Binding-site contacts:
Ligand atom C8 contacts residue TYR50 of chain 43.E at 4.1 Å (hydrophobic).
Ligand atom O5 contacts residue ASN105 of chain 43.E at 2.4 Å (h-bond).
Ligand atom C3 contacts residue ASN105 of chain 43.E at 3.8 Å.
Ligand atom C7 contacts residue ASN105 of chain 43.E at 3.6 Å.
Ligand atom O7 contacts residue ASN105 of chain 43.E at 4.0 Å.
Ligand atom O5 contacts residue VAL95 of chain 43.E at 4.5 Å.
Ligand atom O6 contacts residue VAL95 of chain 43.E at 2.9 Å (h-bond).
Ligand atom C4 contacts residue ASN105 of chain 43.E at 4.3 Å.
Ligand atom O5 contacts residue ALA96 of chain 43.E at 4.5 Å.
Ligand atom C6 contacts residue VAL95 of chain 43.E at 3.6 Å (hydrophobic).
Ligand atom C5 contacts residue VAL95 of chain 43.E at 4.5 Å (hydrophobic).
Ligand atom N2 contacts residue ASN105 of chain 43.E at 2.9 Å (h-bond).
Ligand atom C2 contacts residue ASN105 of chain 43.E at 2.5 Å.
Ligand atom C8 contacts residue PRO48 of chain 43.E at 4.4 Å (hydrophobic).
Ligand atom O6 contacts residue ALA96 of chain 43.E at 4.3 Å.
Ligand atom C5 contacts residue ASN105 of chain 43.E at 3.6 Å.
Ligand atom C1 contacts residue ASN105 of chain 43.E at 1.4 Å.

Sequence of chain 43.E:
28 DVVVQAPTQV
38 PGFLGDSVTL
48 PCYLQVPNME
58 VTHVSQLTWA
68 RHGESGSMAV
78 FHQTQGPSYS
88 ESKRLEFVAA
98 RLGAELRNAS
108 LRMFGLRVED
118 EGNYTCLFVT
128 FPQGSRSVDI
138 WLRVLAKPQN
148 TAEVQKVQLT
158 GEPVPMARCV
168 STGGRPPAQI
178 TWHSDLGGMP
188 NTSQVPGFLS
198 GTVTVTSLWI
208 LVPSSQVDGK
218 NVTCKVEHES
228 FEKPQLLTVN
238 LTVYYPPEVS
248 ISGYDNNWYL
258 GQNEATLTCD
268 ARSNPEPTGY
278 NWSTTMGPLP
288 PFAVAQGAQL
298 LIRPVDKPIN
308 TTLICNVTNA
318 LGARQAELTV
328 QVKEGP

The protein below binds the small molecule below.
Small molecule (SMILES): CC(=O)N[C@H]1[C@H](O[C@H]2[C@H](O)[C@@H](NC(C)=O)CO[C@@H]2CO)O[C@H](CO)[C@@H](O[C@@H]2O[C@H](CO)[C@@H](O)[C@H](O)[C@@H]2O)[C@@H]1O